Binding-site contacts:
Ligand atom N3 contacts residue CYS12 of chain 1.G at 3.5 Å (h-bond).
Ligand atom O1A contacts residue GLN11 of chain 1.G at 3.1 Å (h-bond).
Ligand atom C6 contacts residue ASN226 of chain 1.G at 3.3 Å.
Ligand atom O3G contacts residue ASN99 of chain 1.G at 3.3 Å.
Ligand atom N2 contacts residue ASN204 of chain 1.G at 2.6 Å (h-bond).
Ligand atom O5' contacts residue SER138 of chain 1.G at 2.8 Å (h-bond).
Ligand atom O1B contacts residue THR143 of chain 1.G at 2.7 Å (h-bond).
Ligand atom C8 contacts residue CYS12 of chain 1.G at 3.4 Å (hydrophobic).
Ligand atom O2' contacts residue ASP177 of chain 1.G at 1.9 Å (salt-bridge).
Ligand atom O4' contacts residue SER138 of chain 1.G at 3.0 Å.
Ligand atom O2B contacts residue GLN11 of chain 1.G at 2.5 Å (h-bond).
Ligand atom S1G contacts residue GLU254 of chain 1.F at 2.0 Å (salt-bridge).
Ligand atom C5 contacts residue CYS12 of chain 1.G at 3.3 Å (hydrophobic).
Ligand atom C5' contacts residue GLY140 of chain 1.G at 3.4 Å.
Ligand atom O6 contacts residue GLN15 of chain 1.G at 3.0 Å.
Ligand atom O3G contacts residue GLY98 of chain 1.G at 3.3 Å (h-bond).
Ligand atom O2' contacts residue TYR222 of chain 1.G at 3.4 Å (h-bond).
Ligand atom O2B contacts residue THR143 of chain 1.G at 3.4 Å (h-bond).
Ligand atom PB contacts residue THR143 of chain 1.G at 3.4 Å.
Ligand atom O2' contacts residue ASN204 of chain 1.G at 2.8 Å (h-bond).
Ligand atom O2G contacts residue ALA97 of chain 1.G at 3.4 Å (h-bond).
Ligand atom PG contacts residue ALA97 of chain 1.G at 3.4 Å.
Ligand atom O3G contacts residue GLY142 of chain 1.G at 2.9 Å (h-bond).
Ligand atom C2' contacts residue ASP177 of chain 1.G at 3.2 Å.
Ligand atom N7 contacts residue CYS12 of chain 1.G at 3.4 Å.
Ligand atom O1B contacts residue GLY144 of chain 1.G at 3.1 Å (h-bond).
Ligand atom O3' contacts residue GLU181 of chain 1.G at 3.3 Å (salt-bridge).
Ligand atom O3A contacts residue SER138 of chain 1.G at 3.4 Å (h-bond).
Ligand atom C4 contacts residue CYS12 of chain 1.G at 3.2 Å (hydrophobic).
Ligand atom C3' contacts residue ASP177 of chain 1.G at 3.4 Å.
Ligand atom O1A contacts residue CYS12 of chain 1.G at 2.6 Å (h-bond).
Ligand atom C4' contacts residue SER138 of chain 1.G at 3.4 Å.
Ligand atom O1B contacts residue GLY142 of chain 1.G at 3.5 Å (h-bond).
Ligand atom O3G contacts residue ALA97 of chain 1.G at 3.0 Å (h-bond).
Ligand atom C2 contacts residue ASN204 of chain 1.G at 3.0 Å.
Ligand atom O6 contacts residue ASN226 of chain 1.G at 3.0 Å (h-bond).
Ligand atom O2G contacts residue THR143 of chain 1.G at 3.0 Å (h-bond).
Ligand atom N3 contacts residue ASN204 of chain 1.G at 2.7 Å (h-bond).
Ligand atom N1 contacts residue ASN226 of chain 1.G at 2.6 Å (h-bond).
Ligand atom C5' contacts residue SER138 of chain 1.G at 3.3 Å.

This small molecule binds to this protein.
Small molecule (SMILES): Nc1nc2c(ncn2[C@@H]2O[C@H](CO[P](=O)(O)O[P](=O)(O)OP(O)(O)=S)[C@@H](O)[C@H]2O)c(=O)[nH]1

Sequence of chain 1.G:
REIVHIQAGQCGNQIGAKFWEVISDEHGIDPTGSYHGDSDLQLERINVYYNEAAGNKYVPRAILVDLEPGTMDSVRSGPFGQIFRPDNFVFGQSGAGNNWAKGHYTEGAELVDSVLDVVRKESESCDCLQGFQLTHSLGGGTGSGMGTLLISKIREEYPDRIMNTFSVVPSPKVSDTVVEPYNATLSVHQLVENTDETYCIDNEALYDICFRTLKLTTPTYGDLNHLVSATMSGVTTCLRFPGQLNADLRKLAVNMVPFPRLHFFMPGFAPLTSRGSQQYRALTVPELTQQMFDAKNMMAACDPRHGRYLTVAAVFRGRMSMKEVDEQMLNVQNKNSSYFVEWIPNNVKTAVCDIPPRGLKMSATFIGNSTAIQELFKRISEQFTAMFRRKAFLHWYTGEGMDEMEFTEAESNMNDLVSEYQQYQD

Sequence of chain 1.F:
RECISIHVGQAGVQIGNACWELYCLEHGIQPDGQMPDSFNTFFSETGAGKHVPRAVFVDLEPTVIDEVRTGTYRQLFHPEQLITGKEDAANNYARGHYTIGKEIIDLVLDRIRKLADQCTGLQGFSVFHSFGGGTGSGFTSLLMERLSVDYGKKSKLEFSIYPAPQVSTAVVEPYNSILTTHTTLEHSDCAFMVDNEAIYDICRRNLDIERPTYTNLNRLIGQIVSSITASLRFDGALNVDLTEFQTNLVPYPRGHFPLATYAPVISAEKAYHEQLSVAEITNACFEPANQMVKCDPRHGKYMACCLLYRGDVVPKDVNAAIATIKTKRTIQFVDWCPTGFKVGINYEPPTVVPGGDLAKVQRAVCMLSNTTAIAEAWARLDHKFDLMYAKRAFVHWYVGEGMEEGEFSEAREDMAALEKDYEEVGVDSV